Binding-site contacts:
Ligand atom C5 contacts residue PHE186 of chain 8.A at 3.5 Å (hydrophobic).
Ligand atom C7C contacts residue TYR197 of chain 8.A at 3.8 Å (hydrophobic).
Ligand atom N2 contacts residue PHE186 of chain 8.A at 3.7 Å.
Ligand atom C5C contacts residue ILE104 of chain 8.A at 3.8 Å (hydrophobic).
Ligand atom C6B contacts residue LEU106 of chain 8.A at 4.0 Å (hydrophobic).
Ligand atom C5C contacts residue TYR128 of chain 8.A at 3.5 Å (hydrophobic).
Ligand atom N2 contacts residue ALA24 of chain 8.C at 3.4 Å.
Ligand atom C3C contacts residue VAL188 of chain 8.A at 3.3 Å (hydrophobic).
Ligand atom C5B contacts residue TYR197 of chain 8.A at 3.8 Å (hydrophobic).
Ligand atom C6B contacts residue TYR197 of chain 8.A at 3.7 Å (hydrophobic).
Ligand atom C6C contacts residue VAL191 of chain 8.A at 3.2 Å (hydrophobic).
Ligand atom C31 contacts residue PRO174 of chain 8.A at 3.4 Å (hydrophobic).
Ligand atom C3 contacts residue PHE186 of chain 8.A at 3.8 Å (hydrophobic).
Ligand atom C31 contacts residue SER175 of chain 8.A at 3.6 Å.
Ligand atom C3 contacts residue PRO174 of chain 8.A at 3.8 Å (hydrophobic).
Ligand atom C31 contacts residue ALA150 of chain 8.A at 3.1 Å (hydrophobic).
Ligand atom C31 contacts residue VAL176 of chain 8.A at 3.3 Å (hydrophobic).
Ligand atom C3C contacts residue TYR128 of chain 8.A at 3.9 Å (hydrophobic).
Ligand atom C4B contacts residue LEU106 of chain 8.A at 4.0 Å (hydrophobic).
Ligand atom C2C contacts residue VAL188 of chain 8.A at 3.2 Å (hydrophobic).
Ligand atom C4 contacts residue MET224 of chain 8.A at 3.8 Å (hydrophobic).
Ligand atom C4C contacts residue TYR152 of chain 8.A at 3.8 Å (hydrophobic).
Ligand atom O1 contacts residue ALA24 of chain 8.C at 3.6 Å.
Ligand atom C4 contacts residue TYR152 of chain 8.A at 3.9 Å (hydrophobic).
Ligand atom N2 contacts residue PRO174 of chain 8.A at 3.9 Å.
Ligand atom O1 contacts residue PHE186 of chain 8.A at 3.5 Å.
Ligand atom C4C contacts residue ILE104 of chain 8.A at 3.9 Å (hydrophobic).
Ligand atom C4 contacts residue PHE186 of chain 8.A at 3.6 Å (hydrophobic).
Ligand atom CM1 contacts residue SER107 of chain 8.A at 3.9 Å.
Ligand atom C1C contacts residue TYR152 of chain 8.A at 4.0 Å (hydrophobic).
Ligand atom C7C contacts residue TYR128 of chain 8.A at 3.6 Å (hydrophobic).
Ligand atom C2C contacts residue TYR152 of chain 8.A at 4.0 Å (hydrophobic).
Ligand atom O1B contacts residue TYR128 of chain 8.A at 3.9 Å.
Ligand atom C5 contacts residue TYR152 of chain 8.A at 3.8 Å (hydrophobic).
Ligand atom O1B contacts residue ILE104 of chain 8.A at 3.9 Å.
Ligand atom O1 contacts residue TYR152 of chain 8.A at 3.9 Å.
Ligand atom C5B contacts residue LEU106 of chain 8.A at 3.8 Å (hydrophobic).
Ligand atom C4A contacts residue ASN198 of chain 8.A at 3.9 Å.
Ligand atom C7C contacts residue VAL191 of chain 8.A at 4.0 Å (hydrophobic).
Ligand atom O1 contacts residue VAL188 of chain 8.A at 3.8 Å.

A protein and the small-molecule ligand that binds it are described below.
Small molecule (SMILES): Cc1cc(CCCCCCCOc2ccc(C3=N[C@@H](C)CO3)cc2)on1

Sequence of chain 8.A:
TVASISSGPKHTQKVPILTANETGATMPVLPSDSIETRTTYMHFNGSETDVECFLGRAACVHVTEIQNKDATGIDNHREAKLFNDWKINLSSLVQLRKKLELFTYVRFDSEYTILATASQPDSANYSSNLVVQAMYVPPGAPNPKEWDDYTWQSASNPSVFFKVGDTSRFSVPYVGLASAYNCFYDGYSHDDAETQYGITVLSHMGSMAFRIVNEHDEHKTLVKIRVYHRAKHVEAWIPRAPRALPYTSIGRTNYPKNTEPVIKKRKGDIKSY

Sequence of chain 8.C:
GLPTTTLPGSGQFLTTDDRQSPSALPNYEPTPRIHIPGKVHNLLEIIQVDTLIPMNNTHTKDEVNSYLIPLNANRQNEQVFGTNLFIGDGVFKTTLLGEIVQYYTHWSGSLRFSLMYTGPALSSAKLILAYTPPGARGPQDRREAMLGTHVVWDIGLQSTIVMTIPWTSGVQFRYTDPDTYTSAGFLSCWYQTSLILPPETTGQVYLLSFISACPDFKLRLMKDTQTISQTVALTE